Binding-site contacts:
Ligand atom C24 contacts residue ARG45 of chain 1.BA at 3.5 Å.
Ligand atom N9 contacts residue THR21 of chain 1.BA at 3.2 Å (h-bond).
Ligand atom O19 contacts residue THR20 of chain 1.BA at 3.5 Å.
Ligand atom O28 contacts residue THR1 of chain 1.BA at 2.3 Å (h-bond).
Ligand atom O27 contacts residue THR1 of chain 1.BA at 2.4 Å (h-bond).
Ligand atom C21 contacts residue GLY47 of chain 1.BA at 3.8 Å.
Ligand atom C11 contacts residue THR21 of chain 1.BA at 3.6 Å.
Ligand atom C14 contacts residue GLY47 of chain 1.BA at 3.9 Å.
Ligand atom C23 contacts residue GLY47 of chain 1.BA at 3.7 Å.
Ligand atom B26 contacts residue THR1 of chain 1.BA at 1.4 Å.
Ligand atom N4 contacts residue THR22 of chain 1.BA at 2.8 Å (h-bond).
Ligand atom C3 contacts residue THR22 of chain 1.BA at 3.4 Å.
Ligand atom C5 contacts residue THR22 of chain 1.BA at 3.8 Å.
Ligand atom C3 contacts residue THR21 of chain 1.BA at 3.2 Å.
Ligand atom C21 contacts residue LYS33 of chain 1.BA at 3.9 Å.
Ligand atom C10 contacts residue THR21 of chain 1.BA at 3.9 Å.
Ligand atom O19 contacts residue THR21 of chain 1.BA at 3.0 Å (h-bond).
Ligand atom C3 contacts residue THR20 of chain 1.BA at 3.8 Å.
Ligand atom C25 contacts residue THR20 of chain 1.BA at 3.4 Å.
Ligand atom O8 contacts residue SER48 of chain 1.BA at 3.9 Å.
Ligand atom C22 contacts residue LYS33 of chain 1.BA at 3.9 Å.
Ligand atom C6 contacts residue SER118 of chain 1.V at 3.3 Å.
Ligand atom C22 contacts residue GLY47 of chain 1.BA at 3.8 Å.
Ligand atom C5 contacts residue HIS114 of chain 1.V at 3.6 Å.
Ligand atom C22 contacts residue THR1 of chain 1.BA at 2.8 Å.
Ligand atom C24 contacts residue THR52 of chain 1.BA at 3.8 Å.
Ligand atom B26 contacts residue LYS33 of chain 1.BA at 3.8 Å.
Ligand atom C2 contacts residue THR20 of chain 1.BA at 3.9 Å.
Ligand atom O8 contacts residue ALA49 of chain 1.BA at 3.0 Å (h-bond).
Ligand atom N1 contacts residue SER118 of chain 1.V at 3.8 Å.
Ligand atom N20 contacts residue THR1 of chain 1.BA at 3.7 Å.
Ligand atom N20 contacts residue GLY47 of chain 1.BA at 2.8 Å (h-bond).
Ligand atom C17 contacts residue THR21 of chain 1.BA at 3.8 Å.
Ligand atom C21 contacts residue THR1 of chain 1.BA at 2.4 Å.
Ligand atom C18 contacts residue GLY47 of chain 1.BA at 3.6 Å.
Ligand atom C10 contacts residue GLY47 of chain 1.BA at 3.5 Å.
Ligand atom C13 contacts residue GLY47 of chain 1.BA at 3.5 Å.
Ligand atom C24 contacts residue ALA49 of chain 1.BA at 3.9 Å (hydrophobic).
Ligand atom N1 contacts residue ALA49 of chain 1.BA at 3.9 Å.
Ligand atom O27 contacts residue GLY47 of chain 1.BA at 3.2 Å (h-bond).

Sequence of chain 1.V:
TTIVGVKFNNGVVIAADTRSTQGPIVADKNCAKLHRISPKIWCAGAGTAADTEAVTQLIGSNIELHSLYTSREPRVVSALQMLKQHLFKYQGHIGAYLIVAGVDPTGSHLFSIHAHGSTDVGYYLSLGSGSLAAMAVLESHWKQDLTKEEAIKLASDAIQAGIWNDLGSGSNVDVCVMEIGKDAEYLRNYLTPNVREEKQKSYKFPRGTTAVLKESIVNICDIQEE

A protein and the small-molecule ligand that binds it are described below.
Small molecule (SMILES): CC(C)C[C@H](NC(=O)[C@H](Cc1ccccc1)NC(=O)c1cnccn1)B(O)O

Sequence of chain 1.BA:
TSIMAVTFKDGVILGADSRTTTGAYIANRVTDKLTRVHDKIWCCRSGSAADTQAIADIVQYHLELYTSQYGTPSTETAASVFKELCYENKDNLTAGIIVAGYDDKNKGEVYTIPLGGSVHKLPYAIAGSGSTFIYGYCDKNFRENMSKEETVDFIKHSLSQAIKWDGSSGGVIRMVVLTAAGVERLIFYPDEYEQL